This protein binds this small molecule.
Small molecule (SMILES): CC(C)C[C@H](NC(=O)[C@@H](O)[C@H](N)Cc1ccccc1)C(=O)O

Binding-site contacts:
Ligand atom C16 contacts residue MET313 of chain 1.A at 3.8 Å (hydrophobic).
Ligand atom N2 contacts residue ALA282 of chain 1.A at 3.3 Å (h-bond).
Ligand atom C13 contacts residue HIS317 of chain 1.A at 3.8 Å.
Ligand atom C14 contacts residue GLU347 of chain 1.A at 3.8 Å.
Ligand atom O2 contacts residue GLU318 of chain 1.A at 2.5 Å (salt-bridge).
Ligand atom C1 contacts residue ZN1 of chain 1.G at 3.6 Å.
Ligand atom N2 contacts residue GLU147 of chain 1.A at 3.1 Å (salt-bridge).
Ligand atom C3 contacts residue ZN1 of chain 1.G at 3.4 Å.
Ligand atom C13 contacts residue GLU318 of chain 1.A at 3.6 Å.
Ligand atom C16 contacts residue THR314 of chain 1.A at 3.4 Å.
Ligand atom O2 contacts residue GLU340 of chain 1.A at 3.9 Å.
Ligand atom C15 contacts residue LYS344 of chain 1.A at 3.7 Å.
Ligand atom C10 contacts residue GLU147 of chain 1.A at 3.9 Å.
Ligand atom O3 contacts residue HIS317 of chain 1.A at 2.8 Å (h-bond).
Ligand atom C3 contacts residue HIS317 of chain 1.A at 3.5 Å.
Ligand atom O2 contacts residue HIS321 of chain 1.A at 3.5 Å.
Ligand atom O2 contacts residue GLU284 of chain 1.A at 3.9 Å.
Ligand atom O2 contacts residue ZN1 of chain 1.G at 2.2 Å.
Ligand atom N2 contacts residue MET283 of chain 1.A at 3.4 Å (h-bond).
Ligand atom C2 contacts residue ALA282 of chain 1.A at 3.1 Å (hydrophobic).
Ligand atom C16 contacts residue GLU347 of chain 1.A at 3.1 Å.
Ligand atom C7 contacts residue ALA282 of chain 1.A at 3.8 Å (hydrophobic).
Ligand atom O3 contacts residue ZN1 of chain 1.G at 2.9 Å.
Ligand atom N2 contacts residue GLU284 of chain 1.A at 2.6 Å (salt-bridge).
Ligand atom C4 contacts residue GLU318 of chain 1.A at 3.9 Å.
Ligand atom O1 contacts residue ALA282 of chain 1.A at 3.1 Å (h-bond).
Ligand atom N1 contacts residue ALA282 of chain 1.A at 3.7 Å.
Ligand atom C11 contacts residue GLU147 of chain 1.A at 3.6 Å.
Ligand atom N1 contacts residue GLU318 of chain 1.A at 2.8 Å (salt-bridge).
Ligand atom C2 contacts residue ZN1 of chain 1.G at 3.1 Å.
Ligand atom O1 contacts residue GLY281 of chain 1.A at 3.6 Å (h-bond).
Ligand atom C3 contacts residue GLU318 of chain 1.A at 2.9 Å.
Ligand atom C8 contacts residue ALA282 of chain 1.A at 3.9 Å (hydrophobic).
Ligand atom C1 contacts residue ALA282 of chain 1.A at 3.2 Å (hydrophobic).
Ligand atom O3 contacts residue GLU318 of chain 1.A at 3.7 Å.
Ligand atom O3 contacts residue GLU340 of chain 1.A at 3.0 Å (salt-bridge).
Ligand atom C15 contacts residue GLU347 of chain 1.A at 3.4 Å.
Ligand atom C6 contacts residue ALA282 of chain 1.A at 2.8 Å (hydrophobic).
Ligand atom C2 contacts residue GLU318 of chain 1.A at 2.7 Å.
Ligand atom O2 contacts residue HIS317 of chain 1.A at 3.3 Å.

Sequence of chain 1.A:
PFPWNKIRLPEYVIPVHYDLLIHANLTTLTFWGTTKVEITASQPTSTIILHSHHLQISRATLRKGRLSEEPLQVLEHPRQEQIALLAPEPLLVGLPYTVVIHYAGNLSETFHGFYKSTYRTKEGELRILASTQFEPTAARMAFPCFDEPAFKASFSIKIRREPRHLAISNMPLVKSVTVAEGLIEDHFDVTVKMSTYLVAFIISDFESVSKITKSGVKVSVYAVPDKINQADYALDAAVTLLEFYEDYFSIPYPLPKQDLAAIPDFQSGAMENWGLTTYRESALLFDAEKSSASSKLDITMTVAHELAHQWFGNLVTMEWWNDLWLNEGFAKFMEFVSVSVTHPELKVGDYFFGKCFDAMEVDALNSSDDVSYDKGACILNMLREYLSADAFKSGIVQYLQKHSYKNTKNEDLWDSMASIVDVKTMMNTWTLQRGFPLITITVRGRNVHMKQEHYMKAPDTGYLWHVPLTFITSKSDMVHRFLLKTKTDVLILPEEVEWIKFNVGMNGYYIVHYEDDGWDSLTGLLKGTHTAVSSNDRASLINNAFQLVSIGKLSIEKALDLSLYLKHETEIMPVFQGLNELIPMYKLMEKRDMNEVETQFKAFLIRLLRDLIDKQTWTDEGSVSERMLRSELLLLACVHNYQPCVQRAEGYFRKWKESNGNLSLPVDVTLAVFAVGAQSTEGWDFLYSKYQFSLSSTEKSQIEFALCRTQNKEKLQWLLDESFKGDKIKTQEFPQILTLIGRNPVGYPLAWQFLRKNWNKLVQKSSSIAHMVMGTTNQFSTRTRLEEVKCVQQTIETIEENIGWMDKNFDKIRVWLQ